Binding-site contacts:
Ligand atom C9 contacts residue THR124 of chain 1.D at 3.6 Å.
Ligand atom C6 contacts residue ARG123 of chain 1.D at 3.4 Å.
Ligand atom O4 contacts residue ARG123 of chain 1.D at 4.4 Å.
Ligand atom O1B contacts residue ARG123 of chain 1.D at 2.6 Å (salt-bridge).
Ligand atom O1A contacts residue ARG182 of chain 1.E at 4.1 Å.
Ligand atom C3 contacts residue ARG182 of chain 1.E at 3.6 Å.
Ligand atom O contacts residue GLY122 of chain 1.D at 3.6 Å.
Ligand atom O4 contacts residue VAL144 of chain 1.E at 3.9 Å.
Ligand atom O9 contacts residue ASP125 of chain 1.D at 2.6 Å (salt-bridge).
Ligand atom N5 contacts residue THR124 of chain 1.D at 4.3 Å.
Ligand atom O contacts residue ARG123 of chain 1.D at 3.1 Å (salt-bridge).
Ligand atom CH3 contacts residue ALA116 of chain 1.E at 3.3 Å (hydrophobic).
Ligand atom C8 contacts residue THR124 of chain 1.D at 3.1 Å.
Ligand atom O4 contacts residue ILE142 of chain 1.E at 4.2 Å.
Ligand atom C2 contacts residue ARG182 of chain 1.E at 3.7 Å.
Ligand atom C11 contacts residue GLN189 of chain 1.D at 4.1 Å.
Ligand atom O8 contacts residue THR124 of chain 1.D at 3.8 Å.
Ligand atom C8 contacts residue ASP125 of chain 1.D at 3.7 Å.
Ligand atom O contacts residue VAL144 of chain 1.E at 3.4 Å.
Ligand atom C10 contacts residue ARG123 of chain 1.D at 3.6 Å.
Ligand atom O8 contacts residue ASP125 of chain 1.D at 3.4 Å (salt-bridge).
Ligand atom C3 contacts residue VAL144 of chain 1.E at 3.9 Å (hydrophobic).
Ligand atom O1A contacts residue ARG123 of chain 1.D at 3.0 Å (salt-bridge).
Ligand atom C7 contacts residue THR124 of chain 1.D at 4.0 Å.
Ligand atom C1 contacts residue ARG123 of chain 1.D at 3.5 Å.
Ligand atom C11 contacts residue ARG123 of chain 1.D at 3.8 Å.
Ligand atom C contacts residue ARG123 of chain 1.D at 4.2 Å.
Ligand atom C contacts residue VAL144 of chain 1.E at 3.9 Å (hydrophobic).
Ligand atom C6 contacts residue THR124 of chain 1.D at 4.3 Å.
Ligand atom CH3 contacts residue ALA115 of chain 1.E at 3.2 Å (hydrophobic).
Ligand atom C5 contacts residue ARG123 of chain 1.D at 3.3 Å.
Ligand atom C7 contacts residue ARG123 of chain 1.D at 4.1 Å.
Ligand atom O2 contacts residue ARG182 of chain 1.E at 2.8 Å (salt-bridge).
Ligand atom CH3 contacts residue ILE142 of chain 1.E at 4.3 Å (hydrophobic).
Ligand atom C4 contacts residue ARG123 of chain 1.D at 3.6 Å.
Ligand atom C9 contacts residue ASP125 of chain 1.D at 3.3 Å.
Ligand atom C4 contacts residue VAL144 of chain 1.E at 4.0 Å (hydrophobic).
Ligand atom N5 contacts residue ARG123 of chain 1.D at 2.6 Å (salt-bridge).
Ligand atom C8 contacts residue ARG123 of chain 1.D at 4.5 Å.
Ligand atom CH3 contacts residue VAL144 of chain 1.E at 4.2 Å (hydrophobic).

This small molecule binds to this protein.
Small molecule (SMILES): CC(=O)N[C@H]1[C@H]([C@H](O)[C@@H](O)CO)O[C@@](O)(C(=O)O)C[C@@H]1OC(C)=O

Sequence of chain 1.E:
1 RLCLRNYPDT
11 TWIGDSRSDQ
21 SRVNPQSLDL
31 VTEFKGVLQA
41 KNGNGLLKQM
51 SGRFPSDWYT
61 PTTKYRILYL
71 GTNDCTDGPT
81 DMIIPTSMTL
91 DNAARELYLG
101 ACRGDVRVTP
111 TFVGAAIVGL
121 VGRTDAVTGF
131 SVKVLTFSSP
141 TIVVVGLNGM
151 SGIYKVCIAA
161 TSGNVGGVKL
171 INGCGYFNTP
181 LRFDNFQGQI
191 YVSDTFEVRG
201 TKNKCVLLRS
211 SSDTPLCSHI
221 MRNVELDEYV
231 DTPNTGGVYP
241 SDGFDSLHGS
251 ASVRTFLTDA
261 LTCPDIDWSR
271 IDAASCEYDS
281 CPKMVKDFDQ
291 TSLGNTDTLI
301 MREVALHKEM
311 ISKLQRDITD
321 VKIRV

Sequence of chain 1.D:
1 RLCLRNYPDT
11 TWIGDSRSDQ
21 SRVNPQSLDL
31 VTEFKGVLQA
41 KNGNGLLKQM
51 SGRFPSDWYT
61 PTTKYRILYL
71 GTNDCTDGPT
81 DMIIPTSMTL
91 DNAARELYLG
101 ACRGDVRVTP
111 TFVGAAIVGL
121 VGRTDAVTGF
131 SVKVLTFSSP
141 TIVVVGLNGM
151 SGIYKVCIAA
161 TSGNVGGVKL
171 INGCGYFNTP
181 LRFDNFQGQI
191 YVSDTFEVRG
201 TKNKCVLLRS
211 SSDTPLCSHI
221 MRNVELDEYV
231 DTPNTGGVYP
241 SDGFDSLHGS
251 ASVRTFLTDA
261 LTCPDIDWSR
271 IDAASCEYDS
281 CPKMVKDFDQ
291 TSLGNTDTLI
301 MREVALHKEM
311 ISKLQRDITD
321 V